The protein below binds the small molecule below.
Small molecule (SMILES): NC(=O)C[C@H](N)C(=O)O

Binding-site contacts:
Ligand atom OD1 contacts residue ALA121 of chain 1.C at 3.7 Å.
Ligand atom OD1 contacts residue VAL96 of chain 1.C at 3.0 Å (h-bond).
Ligand atom CB contacts residue TYR32 of chain 1.C at 3.8 Å (hydrophobic).
Ligand atom CB contacts residue GLU290 of chain 1.D at 3.9 Å.
Ligand atom ND2 contacts residue THR19 of chain 1.C at 3.0 Å (h-bond).
Ligand atom CG contacts residue ALA121 of chain 1.C at 3.8 Å (hydrophobic).
Ligand atom O contacts residue GLN66 of chain 1.C at 3.6 Å.
Ligand atom N contacts residue GLN66 of chain 1.C at 2.9 Å (h-bond).
Ligand atom O contacts residue GLY95 of chain 1.C at 3.2 Å.
Ligand atom O contacts residue THR19 of chain 1.C at 3.9 Å.
Ligand atom N contacts residue ASN255 of chain 1.D at 3.5 Å (h-bond).
Ligand atom CB contacts residue ASP97 of chain 1.C at 3.2 Å.
Ligand atom CG contacts residue THR19 of chain 1.C at 2.8 Å.
Ligand atom ND2 contacts residue TYR32 of chain 1.C at 3.8 Å.
Ligand atom C contacts residue GLY95 of chain 1.C at 3.4 Å.
Ligand atom CG contacts residue VAL96 of chain 1.C at 3.5 Å (hydrophobic).
Ligand atom OD1 contacts residue THR19 of chain 1.C at 3.0 Å (h-bond).
Ligand atom ND2 contacts residue ALA121 of chain 1.C at 2.9 Å (h-bond).
Ligand atom N contacts residue GLU290 of chain 1.D at 2.6 Å (salt-bridge).
Ligand atom C contacts residue SER65 of chain 1.C at 3.3 Å.
Ligand atom OXT contacts residue VAL96 of chain 1.C at 3.2 Å (h-bond).
Ligand atom CA contacts residue ASP97 of chain 1.C at 3.7 Å.
Ligand atom OD1 contacts residue GLY95 of chain 1.C at 3.3 Å.
Ligand atom OXT contacts residue ASP97 of chain 1.C at 3.0 Å (salt-bridge).
Ligand atom CA contacts residue GLU290 of chain 1.D at 3.5 Å.
Ligand atom OXT contacts residue SER65 of chain 1.C at 2.4 Å (h-bond).
Ligand atom ND2 contacts residue VAL96 of chain 1.C at 3.6 Å.
Ligand atom CA contacts residue GLN66 of chain 1.C at 3.9 Å.
Ligand atom CA contacts residue VAL34 of chain 1.C at 3.9 Å (hydrophobic).
Ligand atom O contacts residue GLY18 of chain 1.C at 3.3 Å.
Ligand atom O contacts residue VAL34 of chain 1.C at 3.9 Å.
Ligand atom C contacts residue ASP97 of chain 1.C at 3.8 Å.
Ligand atom O contacts residue SER65 of chain 1.C at 2.7 Å (h-bond).
Ligand atom N contacts residue ASP97 of chain 1.C at 2.9 Å (salt-bridge).
Ligand atom CA contacts residue THR19 of chain 1.C at 3.3 Å.
Ligand atom C contacts residue VAL96 of chain 1.C at 3.8 Å (hydrophobic).
Ligand atom OXT contacts residue GLY95 of chain 1.C at 3.2 Å.
Ligand atom O contacts residue GLY64 of chain 1.C at 3.2 Å.
Ligand atom CB contacts residue THR19 of chain 1.C at 3.1 Å.
Ligand atom C contacts residue GLN66 of chain 1.C at 3.6 Å.

Sequence of chain 1.C:
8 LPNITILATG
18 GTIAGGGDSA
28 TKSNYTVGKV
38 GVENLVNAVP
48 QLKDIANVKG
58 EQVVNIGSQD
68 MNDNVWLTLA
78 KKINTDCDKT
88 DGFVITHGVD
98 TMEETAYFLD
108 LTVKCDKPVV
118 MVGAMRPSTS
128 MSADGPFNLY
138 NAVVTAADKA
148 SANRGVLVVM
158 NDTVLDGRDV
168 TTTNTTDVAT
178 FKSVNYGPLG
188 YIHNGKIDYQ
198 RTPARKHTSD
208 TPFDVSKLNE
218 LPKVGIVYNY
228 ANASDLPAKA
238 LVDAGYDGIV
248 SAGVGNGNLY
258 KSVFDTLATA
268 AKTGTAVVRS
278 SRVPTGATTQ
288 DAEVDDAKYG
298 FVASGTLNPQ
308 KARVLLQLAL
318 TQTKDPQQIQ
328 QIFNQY

Sequence of chain 1.D:
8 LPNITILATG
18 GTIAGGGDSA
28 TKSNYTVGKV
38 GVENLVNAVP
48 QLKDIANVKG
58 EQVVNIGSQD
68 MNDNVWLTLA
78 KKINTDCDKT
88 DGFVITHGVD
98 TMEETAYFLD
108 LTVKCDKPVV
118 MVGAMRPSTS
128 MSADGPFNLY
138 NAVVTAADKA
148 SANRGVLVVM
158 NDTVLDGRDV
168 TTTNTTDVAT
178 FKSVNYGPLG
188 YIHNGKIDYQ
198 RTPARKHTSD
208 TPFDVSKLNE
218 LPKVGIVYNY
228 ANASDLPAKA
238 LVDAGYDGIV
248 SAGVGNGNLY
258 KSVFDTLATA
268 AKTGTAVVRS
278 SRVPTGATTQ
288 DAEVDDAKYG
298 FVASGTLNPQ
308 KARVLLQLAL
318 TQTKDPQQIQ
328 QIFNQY